Sequence of chain 1.F:
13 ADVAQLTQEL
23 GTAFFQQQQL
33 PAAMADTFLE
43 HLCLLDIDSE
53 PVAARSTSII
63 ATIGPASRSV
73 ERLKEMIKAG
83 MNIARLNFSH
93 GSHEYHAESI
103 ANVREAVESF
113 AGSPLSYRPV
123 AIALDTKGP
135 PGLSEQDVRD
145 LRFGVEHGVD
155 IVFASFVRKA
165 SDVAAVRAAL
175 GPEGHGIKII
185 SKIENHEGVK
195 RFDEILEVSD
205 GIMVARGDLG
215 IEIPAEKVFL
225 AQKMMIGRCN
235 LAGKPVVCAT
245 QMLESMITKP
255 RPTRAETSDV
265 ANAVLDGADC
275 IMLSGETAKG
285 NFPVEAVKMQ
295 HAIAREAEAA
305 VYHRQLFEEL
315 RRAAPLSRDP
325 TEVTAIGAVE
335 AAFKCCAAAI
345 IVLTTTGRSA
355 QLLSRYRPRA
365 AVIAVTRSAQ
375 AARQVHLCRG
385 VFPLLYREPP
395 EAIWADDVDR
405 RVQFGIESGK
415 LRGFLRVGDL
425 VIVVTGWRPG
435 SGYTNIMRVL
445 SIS

Binding-site contacts:
Ligand atom O3 contacts residue ASP212 of chain 1.F at 3.9 Å.
Ligand atom O1 contacts residue ALA209 of chain 1.F at 3.9 Å.
Ligand atom O2 contacts residue LYS186 of chain 1.F at 2.7 Å (salt-bridge).
Ligand atom O3 contacts residue MG1 of chain 1.JA at 4.1 Å.
Ligand atom C2 contacts residue MG1 of chain 1.JA at 2.9 Å.
Ligand atom C1 contacts residue GLU188 of chain 1.F at 3.6 Å.
Ligand atom O2 contacts residue ALA209 of chain 1.F at 4.1 Å.
Ligand atom C2 contacts residue ALA209 of chain 1.F at 3.7 Å (hydrophobic).
Ligand atom O1 contacts residue GLY211 of chain 1.F at 3.7 Å.
Ligand atom C2 contacts residue GLU188 of chain 1.F at 3.8 Å.
Ligand atom C2 contacts residue LYS186 of chain 1.F at 3.6 Å.
Ligand atom O3 contacts residue ALA209 of chain 1.F at 3.3 Å.
Ligand atom C1 contacts residue MG1 of chain 1.JA at 2.9 Å.
Ligand atom C1 contacts residue ALA209 of chain 1.F at 3.5 Å (hydrophobic).
Ligand atom C1 contacts residue ASP212 of chain 1.F at 3.8 Å.
Ligand atom O2 contacts residue MG1 of chain 1.JA at 2.1 Å.
Ligand atom O4 contacts residue ALA209 of chain 1.F at 4.0 Å.
Ligand atom O1 contacts residue GLU188 of chain 1.F at 3.0 Å (salt-bridge).
Ligand atom O2 contacts residue ASP212 of chain 1.F at 4.2 Å.
Ligand atom O3 contacts residue THR244 of chain 1.F at 2.5 Å (h-bond).
Ligand atom O4 contacts residue LYS186 of chain 1.F at 3.8 Å.
Ligand atom C1 contacts residue THR244 of chain 1.F at 3.5 Å.
Ligand atom O1 contacts residue MG1 of chain 1.JA at 2.1 Å.
Ligand atom O4 contacts residue MG1 of chain 1.JA at 4.1 Å.
Ligand atom C2 contacts residue THR244 of chain 1.F at 3.9 Å.
Ligand atom C1 contacts residue ARG210 of chain 1.F at 4.3 Å.
Ligand atom O4 contacts residue ARG87 of chain 1.F at 4.0 Å.
Ligand atom O4 contacts residue THR244 of chain 1.F at 3.5 Å (h-bond).
Ligand atom O3 contacts residue ARG210 of chain 1.F at 3.5 Å (salt-bridge).
Ligand atom O3 contacts residue GLY211 of chain 1.F at 2.8 Å (h-bond).
Ligand atom O2 contacts residue GLU188 of chain 1.F at 3.2 Å (salt-bridge).
Ligand atom O4 contacts residue MET276 of chain 1.F at 4.1 Å.
Ligand atom O1 contacts residue ASP212 of chain 1.F at 2.9 Å (salt-bridge).
Ligand atom O4 contacts residue MET207 of chain 1.F at 4.1 Å.
Ligand atom C1 contacts residue GLY211 of chain 1.F at 3.7 Å.

This small molecule binds to this protein.
Small molecule (SMILES): O=C([O-])C(=O)[O-]